Binding-site contacts:
Ligand atom C8 contacts residue HIS113 of chain 1.D at 3.7 Å.
Ligand atom C2 contacts residue ARG86 of chain 1.D at 4.5 Å.
Ligand atom O7 contacts residue ASP110 of chain 1.D at 3.7 Å.
Ligand atom CL contacts residue GLN117 of chain 1.D at 3.3 Å.
Ligand atom C8 contacts residue ASP110 of chain 1.D at 3.6 Å.
Ligand atom C1 contacts residue HIS113 of chain 1.D at 3.7 Å.
Ligand atom C2 contacts residue GLN117 of chain 1.D at 4.5 Å.
Ligand atom CL contacts residue ARG86 of chain 1.D at 3.3 Å.
Ligand atom C5 contacts residue HIS113 of chain 1.D at 3.7 Å.
Ligand atom O10 contacts residue HIS113 of chain 1.D at 3.9 Å.
Ligand atom C2 contacts residue HIS113 of chain 1.D at 3.6 Å.
Ligand atom C8 contacts residue LYS106 of chain 1.D at 4.2 Å.
Ligand atom C6 contacts residue HIS113 of chain 1.D at 3.6 Å.
Ligand atom C9 contacts residue HIS113 of chain 1.D at 4.3 Å.
Ligand atom C4 contacts residue HIS113 of chain 1.D at 3.8 Å.
Ligand atom CL contacts residue TYR114 of chain 1.D at 4.0 Å.
Ligand atom O7 contacts residue HIS113 of chain 1.D at 3.8 Å.
Ligand atom C1 contacts residue GLN117 of chain 1.D at 4.5 Å.
Ligand atom CL contacts residue HIS113 of chain 1.D at 4.0 Å.
Ligand atom C3 contacts residue HIS113 of chain 1.D at 3.5 Å.

This protein binds this small molecule.
Small molecule (SMILES): NC[C@@H]1COc2cc(Cl)ccc2O1

Sequence of chain 1.D:
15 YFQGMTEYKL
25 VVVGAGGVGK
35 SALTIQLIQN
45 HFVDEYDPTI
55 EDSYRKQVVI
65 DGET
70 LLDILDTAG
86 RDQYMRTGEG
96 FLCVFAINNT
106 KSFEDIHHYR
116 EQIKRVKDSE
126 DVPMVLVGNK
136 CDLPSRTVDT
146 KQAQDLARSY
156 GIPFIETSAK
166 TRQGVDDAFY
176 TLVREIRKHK